Sequence of chain 1.B:
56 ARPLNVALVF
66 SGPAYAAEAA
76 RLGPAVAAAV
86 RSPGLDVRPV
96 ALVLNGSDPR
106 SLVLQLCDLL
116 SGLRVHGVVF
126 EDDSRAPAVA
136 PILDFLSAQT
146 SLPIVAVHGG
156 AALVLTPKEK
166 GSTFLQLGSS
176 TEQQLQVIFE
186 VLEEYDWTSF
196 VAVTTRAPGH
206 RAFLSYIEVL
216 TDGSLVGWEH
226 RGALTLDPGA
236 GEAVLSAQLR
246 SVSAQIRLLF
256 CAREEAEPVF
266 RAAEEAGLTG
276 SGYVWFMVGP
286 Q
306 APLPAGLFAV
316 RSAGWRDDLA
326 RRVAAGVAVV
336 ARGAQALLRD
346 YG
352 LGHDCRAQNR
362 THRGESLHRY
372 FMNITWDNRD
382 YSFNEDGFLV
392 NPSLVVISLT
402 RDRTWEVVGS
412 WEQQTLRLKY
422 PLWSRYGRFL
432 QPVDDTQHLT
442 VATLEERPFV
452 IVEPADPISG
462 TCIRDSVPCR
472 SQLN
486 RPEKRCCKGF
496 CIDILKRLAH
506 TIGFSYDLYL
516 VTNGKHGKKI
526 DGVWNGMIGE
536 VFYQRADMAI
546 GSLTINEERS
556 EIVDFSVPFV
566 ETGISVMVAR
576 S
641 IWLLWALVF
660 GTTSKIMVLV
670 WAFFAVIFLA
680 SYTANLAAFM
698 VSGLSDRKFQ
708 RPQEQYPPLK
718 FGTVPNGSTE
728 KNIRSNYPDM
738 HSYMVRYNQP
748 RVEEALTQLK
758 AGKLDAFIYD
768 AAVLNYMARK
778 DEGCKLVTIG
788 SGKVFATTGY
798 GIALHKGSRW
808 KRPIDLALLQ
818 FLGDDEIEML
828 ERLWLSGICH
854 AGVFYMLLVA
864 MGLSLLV

Binding-site contacts:
Ligand atom OE2 contacts residue GLY724 of chain 1.B at 3.2 Å.
Ligand atom CD contacts residue THR726 of chain 1.B at 4.4 Å.
Ligand atom OXT contacts residue THR549 of chain 1.B at 3.8 Å.
Ligand atom OXT contacts residue HIS521 of chain 1.B at 3.3 Å.
Ligand atom CA contacts residue SER725 of chain 1.B at 4.4 Å.
Ligand atom OXT contacts residue LEU548 of chain 1.B at 3.8 Å.
Ligand atom N contacts residue THR549 of chain 1.B at 3.4 Å.
Ligand atom OE1 contacts residue ASP767 of chain 1.B at 2.8 Å (salt-bridge).
Ligand atom O contacts residue SER725 of chain 1.B at 3.9 Å.
Ligand atom CB contacts residue ASP767 of chain 1.B at 4.2 Å.
Ligand atom CD contacts residue TYR766 of chain 1.B at 3.9 Å (hydrophobic).
Ligand atom O contacts residue GLY724 of chain 1.B at 4.5 Å.
Ligand atom OE2 contacts residue TYR766 of chain 1.B at 3.9 Å.
Ligand atom CD contacts residue GLY724 of chain 1.B at 4.0 Å.
Ligand atom OXT contacts residue ARG554 of chain 1.B at 3.8 Å.
Ligand atom CD contacts residue SER725 of chain 1.B at 4.1 Å.
Ligand atom CG contacts residue ASP767 of chain 1.B at 3.6 Å.
Ligand atom OE2 contacts residue THR726 of chain 1.B at 4.3 Å.
Ligand atom O contacts residue HIS521 of chain 1.B at 4.0 Å.
Ligand atom C contacts residue THR549 of chain 1.B at 3.9 Å.
Ligand atom OE1 contacts residue SER725 of chain 1.B at 4.1 Å.
Ligand atom CA contacts residue ASP767 of chain 1.B at 3.8 Å.
Ligand atom OE1 contacts residue TYR766 of chain 1.B at 4.3 Å.
Ligand atom O contacts residue ARG554 of chain 1.B at 2.8 Å (salt-bridge).
Ligand atom CG contacts residue TYR766 of chain 1.B at 3.5 Å (hydrophobic).
Ligand atom N contacts residue ASP767 of chain 1.B at 3.0 Å (salt-bridge).
Ligand atom O contacts residue THR549 of chain 1.B at 3.6 Å.
Ligand atom CA contacts residue THR549 of chain 1.B at 3.8 Å.
Ligand atom N contacts residue SER547 of chain 1.B at 3.7 Å.
Ligand atom OE1 contacts residue THR726 of chain 1.B at 3.2 Å.
Ligand atom OE2 contacts residue VAL721 of chain 1.B at 3.9 Å.
Ligand atom CD contacts residue ASP767 of chain 1.B at 3.7 Å.
Ligand atom OXT contacts residue SER547 of chain 1.B at 2.9 Å (h-bond).
Ligand atom C contacts residue ARG554 of chain 1.B at 3.9 Å.
Ligand atom CB contacts residue HIS521 of chain 1.B at 4.0 Å.
Ligand atom CA contacts residue SER547 of chain 1.B at 4.4 Å.
Ligand atom C contacts residue HIS521 of chain 1.B at 3.8 Å.
Ligand atom C contacts residue SER547 of chain 1.B at 4.0 Å.
Ligand atom OE2 contacts residue SER725 of chain 1.B at 3.9 Å.

The small molecule below binds the protein below.
Small molecule (SMILES): N[C@@H](CCC(=O)O)C(=O)O